A small-molecule ligand and the protein it binds are described below.
Small molecule (SMILES): O=C1CCCC(=O)C1=C(O)c1ccc(C(F)(F)F)cc1[N+](=O)[O-]

Binding-site contacts:
Ligand atom ON1 contacts residue PHE392 of chain 1.B at 3.3 Å.
Ligand atom C12 contacts residue GLY420 of chain 1.B at 3.2 Å.
Ligand atom N contacts residue PHE381 of chain 1.B at 3.6 Å.
Ligand atom F1 contacts residue PHE381 of chain 1.B at 3.7 Å.
Ligand atom C13 contacts residue PHE419 of chain 1.B at 3.4 Å (hydrophobic).
Ligand atom ON2 contacts residue HIS308 of chain 1.B at 3.7 Å.
Ligand atom C13 contacts residue GLN379 of chain 1.B at 3.5 Å.
Ligand atom O7 contacts residue FE1 of chain 1.G at 1.9 Å.
Ligand atom F1 contacts residue LEU368 of chain 1.B at 3.2 Å.
Ligand atom O7 contacts residue HIS308 of chain 1.B at 3.1 Å.
Ligand atom O1 contacts residue HIS226 of chain 1.B at 3.1 Å (h-bond).
Ligand atom C5 contacts residue PHE419 of chain 1.B at 3.6 Å (hydrophobic).
Ligand atom F3 contacts residue PHE424 of chain 1.B at 3.3 Å.
Ligand atom C13 contacts residue GLY420 of chain 1.B at 3.5 Å.
Ligand atom O1 contacts residue PHE419 of chain 1.B at 3.2 Å.
Ligand atom C10 contacts residue PHE381 of chain 1.B at 3.5 Å (hydrophobic).
Ligand atom C8 contacts residue PHE381 of chain 1.B at 3.2 Å (hydrophobic).
Ligand atom C5 contacts residue HIS308 of chain 1.B at 3.8 Å.
Ligand atom C12 contacts residue GLN379 of chain 1.B at 3.5 Å.
Ligand atom C5 contacts residue FE1 of chain 1.G at 2.7 Å.
Ligand atom C7 contacts residue PHE419 of chain 1.B at 3.4 Å (hydrophobic).
Ligand atom C6 contacts residue FE1 of chain 1.G at 3.3 Å.
Ligand atom C4 contacts residue ASN282 of chain 1.B at 3.3 Å.
Ligand atom C11 contacts residue PHE381 of chain 1.B at 3.7 Å (hydrophobic).
Ligand atom O7 contacts residue PHE381 of chain 1.B at 3.3 Å.
Ligand atom O1 contacts residue HIS308 of chain 1.B at 3.7 Å.
Ligand atom C6 contacts residue PHE419 of chain 1.B at 3.6 Å (hydrophobic).
Ligand atom F3 contacts residue ASN423 of chain 1.B at 3.4 Å.
Ligand atom O7 contacts residue GLU394 of chain 1.B at 2.6 Å (salt-bridge).
Ligand atom F2 contacts residue PHE424 of chain 1.B at 3.8 Å.
Ligand atom O5 contacts residue PHE424 of chain 1.B at 3.5 Å.
Ligand atom C11 contacts residue PHE424 of chain 1.B at 3.6 Å (hydrophobic).
Ligand atom C12 contacts residue PHE424 of chain 1.B at 3.6 Å (hydrophobic).
Ligand atom ON1 contacts residue PHE381 of chain 1.B at 3.0 Å.
Ligand atom C3 contacts residue ASN282 of chain 1.B at 3.8 Å.
Ligand atom O1 contacts residue FE1 of chain 1.G at 1.9 Å.
Ligand atom C13 contacts residue PHE381 of chain 1.B at 3.7 Å (hydrophobic).
Ligand atom C9 contacts residue PHE381 of chain 1.B at 3.2 Å (hydrophobic).
Ligand atom C7 contacts residue FE1 of chain 1.G at 3.0 Å.
Ligand atom F1 contacts residue LEU427 of chain 1.B at 3.7 Å.

Sequence of chain 1.B:
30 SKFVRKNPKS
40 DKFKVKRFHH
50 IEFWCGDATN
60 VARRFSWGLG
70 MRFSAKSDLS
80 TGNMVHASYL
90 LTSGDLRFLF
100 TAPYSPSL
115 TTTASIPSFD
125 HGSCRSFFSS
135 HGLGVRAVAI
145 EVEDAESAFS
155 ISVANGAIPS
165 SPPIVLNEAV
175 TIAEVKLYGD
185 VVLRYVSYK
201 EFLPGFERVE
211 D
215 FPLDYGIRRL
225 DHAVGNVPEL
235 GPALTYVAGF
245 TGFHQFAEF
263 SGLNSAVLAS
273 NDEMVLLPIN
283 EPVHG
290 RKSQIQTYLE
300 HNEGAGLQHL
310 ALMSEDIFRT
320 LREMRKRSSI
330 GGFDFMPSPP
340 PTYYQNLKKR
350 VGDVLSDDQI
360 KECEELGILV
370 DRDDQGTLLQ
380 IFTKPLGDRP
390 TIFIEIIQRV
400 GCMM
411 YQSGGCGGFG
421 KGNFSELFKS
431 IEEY